Sequence of chain 1.BB:
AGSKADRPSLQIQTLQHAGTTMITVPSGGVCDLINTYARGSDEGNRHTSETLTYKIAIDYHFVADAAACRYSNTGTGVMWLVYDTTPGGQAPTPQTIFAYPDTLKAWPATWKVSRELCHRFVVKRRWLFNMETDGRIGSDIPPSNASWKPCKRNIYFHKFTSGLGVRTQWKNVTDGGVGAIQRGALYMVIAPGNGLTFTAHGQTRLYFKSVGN

The protein below binds the small molecule below.
Small molecule (SMILES): Cc1cn([C@H]2C[C@H](O[P](=O)(O)OC[C@H]3O[C@@H](n4ccc(N)nc4=O)C[C@@H]3O[P](=O)(O)OC[C@H]3O[C@@H](n4ccc(N)nc4=O)C[C@@H]3O[P](=O)(O)OC[C@H]3O[C@@H](n4ccc(N)nc4=O)C[C@@H]3O[P](=O)(O)OC[C@H]3O[C@@H](n4cnc5c(N)ncnc54)C[C@@H]3O)[C@@H](CO[P](=O)(O)O[C@H]3C[C@H](n4cnc5c(N)ncnc54)O[C@@H]3CO[P](=O)(O)O[C@H]3C[C@H](n4cnc5c(N)ncnc54)O[C@@H]3CO[P](=O)(O)O[C@H]3C[C@H](n4cnc5c(N)ncnc54)O[C@@H]3CO[P](=O)(O)O[C@H]3C[C@H](n4cnc5c(N)ncnc54)O[C@@H]3COP(=O)=O)O2)c(=O)[nH]c1=O

Binding-site contacts:
Ligand atom C2 contacts residue LYS34 of chain 1.BB at 3.3 Å.
Ligand atom C4 contacts residue PHE190 of chain 1.CB at 3.4 Å (hydrophobic).
Ligand atom O3' contacts residue VAL153 of chain 1.BB at 4.2 Å.
Ligand atom N6 contacts residue PHE190 of chain 1.CB at 3.5 Å.
Ligand atom O4 contacts residue LYS85 of chain 1.CB at 3.2 Å (salt-bridge).
Ligand atom OP2 contacts residue TYR237 of chain 1.CB at 2.7 Å (h-bond).
Ligand atom P contacts residue ARG145 of chain 1.BB at 3.7 Å.
Ligand atom C7 contacts residue TYR237 of chain 1.CB at 4.1 Å (hydrophobic).
Ligand atom OP1 contacts residue VAL153 of chain 1.BB at 3.3 Å.
Ligand atom C2 contacts residue PHE190 of chain 1.CB at 4.2 Å (hydrophobic).
Ligand atom C7 contacts residue LEU40 of chain 1.CB at 3.5 Å (hydrophobic).
Ligand atom P contacts residue ARG235 of chain 1.CB at 3.3 Å.
Ligand atom C8 contacts residue PHE190 of chain 1.CB at 3.5 Å (hydrophobic).
Ligand atom C3' contacts residue ILE42 of chain 1.CB at 3.7 Å (hydrophobic).
Ligand atom OP2 contacts residue HIS149 of chain 1.BB at 3.3 Å.
Ligand atom OP1 contacts residue ARG235 of chain 1.CB at 3.1 Å (salt-bridge).
Ligand atom OP1 contacts residue ARG145 of chain 1.BB at 2.3 Å (salt-bridge).
Ligand atom C2' contacts residue LYS154 of chain 1.BB at 3.6 Å.
Ligand atom N3 contacts residue PHE190 of chain 1.CB at 3.9 Å.
Ligand atom C5' contacts residue ILE42 of chain 1.CB at 3.8 Å (hydrophobic).
Ligand atom C2' contacts residue LEU40 of chain 1.CB at 4.0 Å (hydrophobic).
Ligand atom C2' contacts residue TYR237 of chain 1.CB at 4.0 Å (hydrophobic).
Ligand atom OP2 contacts residue ARG235 of chain 1.CB at 2.5 Å (salt-bridge).
Ligand atom OP2 contacts residue ARG156 of chain 1.BB at 3.8 Å.
Ligand atom N4 contacts residue TYR113 of chain 1.BB at 3.8 Å.
Ligand atom N1 contacts residue PHE190 of chain 1.CB at 3.7 Å.
Ligand atom C2' contacts residue ARG155 of chain 1.BB at 3.1 Å.
Ligand atom O3' contacts residue TYR237 of chain 1.CB at 3.6 Å.
Ligand atom N7 contacts residue PHE190 of chain 1.CB at 3.5 Å.
Ligand atom C6 contacts residue PHE190 of chain 1.CB at 3.3 Å (hydrophobic).
Ligand atom O3' contacts residue SER39 of chain 1.CB at 4.1 Å.
Ligand atom N3 contacts residue LYS34 of chain 1.BB at 3.3 Å (salt-bridge).
Ligand atom O5' contacts residue HIS149 of chain 1.BB at 4.2 Å.
Ligand atom OP1 contacts residue HIS149 of chain 1.BB at 3.1 Å.
Ligand atom C1' contacts residue ARG155 of chain 1.BB at 3.6 Å.
Ligand atom N9 contacts residue PHE190 of chain 1.CB at 3.7 Å.
Ligand atom C5 contacts residue PHE190 of chain 1.CB at 3.3 Å (hydrophobic).
Ligand atom P contacts residue TYR237 of chain 1.CB at 3.8 Å.
Ligand atom P contacts residue HIS149 of chain 1.BB at 3.8 Å.
Ligand atom OP1 contacts residue ILE42 of chain 1.CB at 4.1 Å.

Sequence of chain 1.CB:
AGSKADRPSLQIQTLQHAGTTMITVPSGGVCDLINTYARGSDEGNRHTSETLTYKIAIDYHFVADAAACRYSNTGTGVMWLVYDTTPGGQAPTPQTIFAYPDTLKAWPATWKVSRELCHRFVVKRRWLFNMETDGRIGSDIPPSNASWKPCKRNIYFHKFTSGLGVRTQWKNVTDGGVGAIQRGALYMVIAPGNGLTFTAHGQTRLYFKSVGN